Sequence of chain 1.A:
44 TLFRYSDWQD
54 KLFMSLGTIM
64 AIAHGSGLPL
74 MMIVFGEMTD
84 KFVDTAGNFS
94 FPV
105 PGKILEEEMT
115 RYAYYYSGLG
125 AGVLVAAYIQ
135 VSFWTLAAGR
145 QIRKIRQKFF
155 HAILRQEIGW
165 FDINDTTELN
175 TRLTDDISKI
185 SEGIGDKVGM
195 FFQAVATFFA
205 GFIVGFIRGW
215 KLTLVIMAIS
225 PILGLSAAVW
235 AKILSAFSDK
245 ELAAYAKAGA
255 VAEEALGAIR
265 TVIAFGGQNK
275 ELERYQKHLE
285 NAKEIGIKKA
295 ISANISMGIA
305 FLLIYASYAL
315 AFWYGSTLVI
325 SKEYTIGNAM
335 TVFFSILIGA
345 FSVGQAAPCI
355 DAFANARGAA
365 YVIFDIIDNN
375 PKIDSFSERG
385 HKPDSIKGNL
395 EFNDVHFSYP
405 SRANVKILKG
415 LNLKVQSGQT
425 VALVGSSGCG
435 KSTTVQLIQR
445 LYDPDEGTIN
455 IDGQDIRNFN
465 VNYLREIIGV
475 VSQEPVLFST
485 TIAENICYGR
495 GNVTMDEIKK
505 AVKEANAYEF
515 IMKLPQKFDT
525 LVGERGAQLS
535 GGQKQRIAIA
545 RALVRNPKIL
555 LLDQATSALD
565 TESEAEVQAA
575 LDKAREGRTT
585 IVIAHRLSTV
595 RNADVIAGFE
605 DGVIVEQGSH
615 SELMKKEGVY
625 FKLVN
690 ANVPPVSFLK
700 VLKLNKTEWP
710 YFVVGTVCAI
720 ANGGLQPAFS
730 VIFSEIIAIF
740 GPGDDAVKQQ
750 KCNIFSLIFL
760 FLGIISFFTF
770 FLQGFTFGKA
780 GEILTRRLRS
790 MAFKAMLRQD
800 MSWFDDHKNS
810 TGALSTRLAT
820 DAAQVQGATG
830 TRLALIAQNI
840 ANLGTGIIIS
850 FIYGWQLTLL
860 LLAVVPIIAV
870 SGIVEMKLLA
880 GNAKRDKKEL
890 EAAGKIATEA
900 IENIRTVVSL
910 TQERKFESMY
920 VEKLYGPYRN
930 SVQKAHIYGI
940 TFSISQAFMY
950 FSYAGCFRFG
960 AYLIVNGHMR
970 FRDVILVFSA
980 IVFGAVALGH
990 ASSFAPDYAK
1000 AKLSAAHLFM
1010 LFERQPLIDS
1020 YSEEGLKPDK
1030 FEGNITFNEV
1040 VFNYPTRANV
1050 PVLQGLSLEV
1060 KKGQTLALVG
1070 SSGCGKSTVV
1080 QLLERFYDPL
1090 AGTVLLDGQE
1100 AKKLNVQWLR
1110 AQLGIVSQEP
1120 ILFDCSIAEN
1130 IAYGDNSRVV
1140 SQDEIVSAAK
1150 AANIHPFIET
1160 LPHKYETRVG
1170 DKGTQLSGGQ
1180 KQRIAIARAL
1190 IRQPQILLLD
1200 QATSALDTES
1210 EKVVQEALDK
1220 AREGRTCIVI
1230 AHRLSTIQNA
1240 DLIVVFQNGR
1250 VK

Binding-site contacts:
Ligand atom C23 contacts residue ILE223 of chain 1.A at 4.5 Å (hydrophobic).
Ligand atom C18 contacts residue TYR318 of chain 1.A at 3.4 Å (hydrophobic).
Ligand atom C11 contacts residue TYR318 of chain 1.A at 4.0 Å (hydrophobic).
Ligand atom C18 contacts residue VAL219 of chain 1.A at 4.0 Å (hydrophobic).
Ligand atom C25 contacts residue ILE223 of chain 1.A at 3.9 Å (hydrophobic).
Ligand atom C13 contacts residue TYR318 of chain 1.A at 4.5 Å (hydrophobic).
Ligand atom C27 contacts residue ILE223 of chain 1.A at 4.0 Å (hydrophobic).
Ligand atom C11 contacts residue TRP317 of chain 1.A at 3.8 Å (hydrophobic).
Ligand atom C19 contacts residue TYR318 of chain 1.A at 4.1 Å (hydrophobic).
Ligand atom C12 contacts residue TRP317 of chain 1.A at 4.2 Å (hydrophobic).
Ligand atom C8 contacts residue TYR318 of chain 1.A at 4.2 Å (hydrophobic).

The protein below binds the small molecule below.
Small molecule (SMILES): CC(C)CCC[C@@H](C)[C@H]1CC[C@H]2[C@@H]3CC=C4C[C@@H](O)CC[C@]4(C)[C@H]3CC[C@]12C